Sequence of chain 1.B:
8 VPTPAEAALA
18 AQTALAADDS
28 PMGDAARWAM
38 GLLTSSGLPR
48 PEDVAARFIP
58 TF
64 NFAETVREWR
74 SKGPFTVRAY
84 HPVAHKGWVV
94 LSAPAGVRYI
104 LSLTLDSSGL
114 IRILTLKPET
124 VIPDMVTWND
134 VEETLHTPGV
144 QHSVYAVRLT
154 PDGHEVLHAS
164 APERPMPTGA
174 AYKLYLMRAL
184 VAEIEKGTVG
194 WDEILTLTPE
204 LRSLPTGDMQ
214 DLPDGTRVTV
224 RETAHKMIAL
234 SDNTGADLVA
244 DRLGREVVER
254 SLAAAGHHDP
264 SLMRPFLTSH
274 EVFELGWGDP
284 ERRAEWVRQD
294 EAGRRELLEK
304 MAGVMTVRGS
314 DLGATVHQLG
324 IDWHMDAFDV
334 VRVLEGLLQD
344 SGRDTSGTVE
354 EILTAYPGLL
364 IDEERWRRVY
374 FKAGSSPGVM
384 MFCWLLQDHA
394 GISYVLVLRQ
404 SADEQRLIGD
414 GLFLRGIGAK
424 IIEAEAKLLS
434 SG

The small molecule below binds the protein below.
Small molecule (SMILES): O=C(O)[C@H]1/C(=C/CO)O[C@@H]2CC(=O)N21

Binding-site contacts:
Ligand atom O3 contacts residue ILE103 of chain 1.B at 3.8 Å.
Ligand atom O2 contacts residue LEU415 of chain 1.B at 4.2 Å.
Ligand atom C1 contacts residue HIS84 of chain 1.B at 4.1 Å.
Ligand atom C6 contacts residue HIS84 of chain 1.B at 4.4 Å.
Ligand atom C2 contacts residue ALA422 of chain 1.B at 3.8 Å (hydrophobic).
Ligand atom C7 contacts residue ILE103 of chain 1.B at 3.8 Å (hydrophobic).
Ligand atom C8 contacts residue ALA422 of chain 1.B at 3.9 Å (hydrophobic).
Ligand atom C4 contacts residue ARG418 of chain 1.B at 4.1 Å.
Ligand atom O4 contacts residue HIS84 of chain 1.B at 4.1 Å.
Ligand atom C5 contacts residue ARG418 of chain 1.B at 4.1 Å.
Ligand atom N1 contacts residue LEU362 of chain 1.B at 4.2 Å.
Ligand atom O1 contacts residue LEU415 of chain 1.B at 4.4 Å.
Ligand atom C2 contacts residue GLY419 of chain 1.B at 4.3 Å.
Ligand atom C8 contacts residue HIS84 of chain 1.B at 4.5 Å.
Ligand atom O2 contacts residue ARG418 of chain 1.B at 3.4 Å.
Ligand atom C8 contacts residue LYS423 of chain 1.B at 4.4 Å.
Ligand atom C5 contacts residue ALA422 of chain 1.B at 3.8 Å (hydrophobic).
Ligand atom O2 contacts residue ALA422 of chain 1.B at 3.4 Å.
Ligand atom O2 contacts residue LEU362 of chain 1.B at 3.4 Å.
Ligand atom C5 contacts residue LEU362 of chain 1.B at 3.6 Å (hydrophobic).
Ligand atom C5 contacts residue GLY419 of chain 1.B at 4.3 Å.
Ligand atom C4 contacts residue LEU362 of chain 1.B at 4.3 Å (hydrophobic).
Ligand atom C3 contacts residue HIS84 of chain 1.B at 3.6 Å.
Ligand atom C7 contacts residue VAL93 of chain 1.B at 4.2 Å (hydrophobic).
Ligand atom C7 contacts residue LEU415 of chain 1.B at 4.4 Å (hydrophobic).
Ligand atom N1 contacts residue ALA422 of chain 1.B at 3.7 Å.
Ligand atom C4 contacts residue TRP91 of chain 1.B at 3.8 Å (hydrophobic).
Ligand atom O3 contacts residue HIS84 of chain 1.B at 4.3 Å.
Ligand atom C5 contacts residue LEU415 of chain 1.B at 4.3 Å (hydrophobic).
Ligand atom C6 contacts residue ILE125 of chain 1.B at 4.3 Å (hydrophobic).
Ligand atom O2 contacts residue GLY419 of chain 1.B at 3.4 Å.
Ligand atom O5 contacts residue LYS423 of chain 1.B at 3.4 Å.
Ligand atom O3 contacts residue THR123 of chain 1.B at 4.4 Å.
Ligand atom O1 contacts residue HIS84 of chain 1.B at 3.4 Å.
Ligand atom C4 contacts residue LEU415 of chain 1.B at 4.2 Å (hydrophobic).
Ligand atom O3 contacts residue VAL93 of chain 1.B at 3.4 Å.
Ligand atom O4 contacts residue ALA422 of chain 1.B at 4.0 Å.
Ligand atom O5 contacts residue ALA422 of chain 1.B at 4.5 Å.
Ligand atom C7 contacts residue HIS84 of chain 1.B at 4.2 Å.